Binding-site contacts:
Ligand atom C20 contacts residue ASP49 of chain 1.A at 3.6 Å.
Ligand atom O2 contacts residue GLY30 of chain 1.A at 3.5 Å.
Ligand atom C1 contacts residue THR249 of chain 1.A at 3.9 Å.
Ligand atom C7 contacts residue GLY247 of chain 1.A at 3.6 Å.
Ligand atom C11 contacts residue PHE125 of chain 1.A at 3.7 Å (hydrophobic).
Ligand atom C4 contacts residue GLY28 of chain 1.A at 3.3 Å.
Ligand atom C15 contacts residue TYR88 of chain 1.A at 3.4 Å (hydrophobic).
Ligand atom C23 contacts residue GLY247 of chain 1.A at 3.9 Å.
Ligand atom C15 contacts residue ILE135 of chain 1.A at 3.7 Å (hydrophobic).
Ligand atom N21 contacts residue ASP49 of chain 1.A at 2.8 Å (salt-bridge).
Ligand atom C20 contacts residue ASP245 of chain 1.A at 3.8 Å.
Ligand atom C23 contacts residue LEU47 of chain 1.A at 3.4 Å (hydrophobic).
Ligand atom C1 contacts residue SER246 of chain 1.A at 3.4 Å.
Ligand atom N21 contacts residue GLY51 of chain 1.A at 3.6 Å.
Ligand atom C4 contacts residue GLY30 of chain 1.A at 3.7 Å.
Ligand atom O2 contacts residue THR248 of chain 1.A at 3.8 Å.
Ligand atom C1 contacts residue GLY30 of chain 1.A at 3.6 Å.
Ligand atom C3 contacts residue GLY247 of chain 1.A at 3.2 Å.
Ligand atom N21 contacts residue ASP245 of chain 1.A at 2.8 Å (salt-bridge).
Ligand atom C13 contacts residue LEU47 of chain 1.A at 3.7 Å (hydrophobic).
Ligand atom C19 contacts residue ASP245 of chain 1.A at 3.9 Å.
Ligand atom C1 contacts residue THR248 of chain 1.A at 3.8 Å.
Ligand atom N22 contacts residue ASP49 of chain 1.A at 2.8 Å (salt-bridge).
Ligand atom C3 contacts residue GLY30 of chain 1.A at 3.8 Å.
Ligand atom C15 contacts residue ASP49 of chain 1.A at 3.7 Å.
Ligand atom N21 contacts residue GLY247 of chain 1.A at 3.9 Å.
Ligand atom C14 contacts residue ILE135 of chain 1.A at 3.1 Å (hydrophobic).
Ligand atom C1 contacts residue GLY247 of chain 1.A at 3.9 Å.
Ligand atom C8 contacts residue GLY247 of chain 1.A at 2.9 Å.
Ligand atom C17 contacts residue TYR88 of chain 1.A at 3.8 Å (hydrophobic).
Ligand atom C14 contacts residue LEU47 of chain 1.A at 3.9 Å (hydrophobic).
Ligand atom C20 contacts residue GLY247 of chain 1.A at 3.9 Å.
Ligand atom O2 contacts residue SER246 of chain 1.A at 3.3 Å (h-bond).
Ligand atom C16 contacts residue ASP49 of chain 1.A at 3.6 Å.
Ligand atom C14 contacts residue ASP49 of chain 1.A at 3.5 Å.
Ligand atom O2 contacts residue GLY247 of chain 1.A at 3.2 Å.
Ligand atom C4 contacts residue THR249 of chain 1.A at 3.4 Å.
Ligand atom C1 contacts residue GOL1 of chain 1.F at 3.0 Å.
Ligand atom C12 contacts residue PHE125 of chain 1.A at 3.6 Å (hydrophobic).
Ligand atom C5 contacts residue GLY28 of chain 1.A at 3.0 Å.

A protein and the small-molecule ligand that binds it are described below.
Small molecule (SMILES): COc1cccc(-c2cccc(CCc3cccc(N)n3)c2)c1

Sequence of chain 1.A:
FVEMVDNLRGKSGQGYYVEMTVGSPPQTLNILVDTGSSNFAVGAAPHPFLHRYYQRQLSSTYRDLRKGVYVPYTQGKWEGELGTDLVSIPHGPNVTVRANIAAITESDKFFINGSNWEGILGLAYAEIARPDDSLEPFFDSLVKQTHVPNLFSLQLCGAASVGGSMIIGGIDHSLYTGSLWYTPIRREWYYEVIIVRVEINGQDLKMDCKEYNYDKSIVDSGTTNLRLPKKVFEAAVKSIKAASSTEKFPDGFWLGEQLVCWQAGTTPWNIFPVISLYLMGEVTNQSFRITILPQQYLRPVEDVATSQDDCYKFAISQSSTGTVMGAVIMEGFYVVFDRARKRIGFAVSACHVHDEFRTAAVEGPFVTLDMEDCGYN